Sequence of chain 1.A:
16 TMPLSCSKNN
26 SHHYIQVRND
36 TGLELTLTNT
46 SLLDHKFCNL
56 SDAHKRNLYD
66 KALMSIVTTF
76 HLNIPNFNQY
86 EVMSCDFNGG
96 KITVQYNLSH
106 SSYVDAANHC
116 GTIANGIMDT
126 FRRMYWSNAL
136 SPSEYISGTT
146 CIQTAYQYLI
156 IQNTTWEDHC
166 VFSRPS

Binding-site contacts:
Ligand atom N2 contacts residue ASN158 of chain 1.A at 2.9 Å (h-bond).
Ligand atom O7 contacts residue LEU38 of chain 1.A at 4.5 Å.
Ligand atom C8 contacts residue GLY37 of chain 1.A at 4.4 Å.
Ligand atom O4 contacts residue LEU63 of chain 1.A at 4.0 Å.
Ligand atom C8 contacts residue THR36 of chain 1.A at 4.5 Å.
Ligand atom C4 contacts residue ASN158 of chain 1.A at 4.1 Å.
Ligand atom O7 contacts residue ALA67 of chain 1.A at 4.1 Å.
Ligand atom C1 contacts residue ASN158 of chain 1.A at 1.4 Å.
Ligand atom O7 contacts residue LEU63 of chain 1.A at 4.0 Å.
Ligand atom C2 contacts residue ASN158 of chain 1.A at 2.4 Å.
Ligand atom C5 contacts residue ASN158 of chain 1.A at 3.7 Å.
Ligand atom C3 contacts residue ASN158 of chain 1.A at 3.7 Å.
Ligand atom C7 contacts residue THR36 of chain 1.A at 4.5 Å.
Ligand atom C5 contacts residue GLY95 of chain 1.A at 3.7 Å.
Ligand atom O6 contacts residue LEU63 of chain 1.A at 3.4 Å.
Ligand atom C7 contacts residue ASN158 of chain 1.A at 3.4 Å.
Ligand atom O5 contacts residue ASN158 of chain 1.A at 2.3 Å (h-bond).
Ligand atom C4 contacts residue LEU63 of chain 1.A at 3.8 Å (hydrophobic).
Ligand atom O5 contacts residue GLY95 of chain 1.A at 3.0 Å (h-bond).
Ligand atom O7 contacts residue ASN158 of chain 1.A at 3.4 Å (h-bond).
Ligand atom C6 contacts residue GLY95 of chain 1.A at 3.1 Å.
Ligand atom C4 contacts residue GLY95 of chain 1.A at 4.5 Å.
Ligand atom C1 contacts residue GLY95 of chain 1.A at 4.1 Å.
Ligand atom C2 contacts residue THR36 of chain 1.A at 4.5 Å.
Ligand atom C1 contacts residue THR36 of chain 1.A at 4.0 Å.
Ligand atom C8 contacts residue LEU38 of chain 1.A at 4.2 Å (hydrophobic).
Ligand atom O6 contacts residue LYS96 of chain 1.A at 4.4 Å.
Ligand atom O6 contacts residue GLY95 of chain 1.A at 2.3 Å (h-bond).
Ligand atom C8 contacts residue VAL32 of chain 1.A at 3.5 Å (hydrophobic).
Ligand atom N2 contacts residue THR36 of chain 1.A at 3.8 Å.

A protein and the small-molecule ligand that binds it are described below.
Small molecule (SMILES): CC(=O)N[C@H]1[C@H](O[C@H]2[C@H](O)[C@@H](NC(C)=O)CO[C@@H]2CO)O[C@H](CO)[C@@H](O)[C@@H]1O